Sequence of chain 1.A:
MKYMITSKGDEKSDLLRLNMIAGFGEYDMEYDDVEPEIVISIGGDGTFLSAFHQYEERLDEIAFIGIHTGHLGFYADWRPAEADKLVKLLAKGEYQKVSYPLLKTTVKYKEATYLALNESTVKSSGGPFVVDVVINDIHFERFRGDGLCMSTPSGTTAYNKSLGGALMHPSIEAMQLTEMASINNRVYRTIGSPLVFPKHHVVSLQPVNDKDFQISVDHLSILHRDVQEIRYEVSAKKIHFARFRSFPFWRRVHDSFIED

Binding-site contacts:
Ligand atom N6 contacts residue SER158 of chain 4.A at 3.1 Å (h-bond).
Ligand atom C4 contacts residue ASP45 of chain 4.A at 3.5 Å.
Ligand atom N1 contacts residue ALA162 of chain 4.A at 3.8 Å.
Ligand atom N51 contacts residue ZAS1 of chain 4.C at 3.4 Å (h-bond).
Ligand atom N52 contacts residue ZAS1 of chain 4.C at 3.3 Å (h-bond).
Ligand atom C8 contacts residue ASN122 of chain 4.A at 3.9 Å.
Ligand atom C5 contacts residue ASP45 of chain 4.A at 3.8 Å.
Ligand atom N53 contacts residue ILE187 of chain 1.A at 3.0 Å.
Ligand atom N1 contacts residue THR161 of chain 4.A at 2.8 Å (h-bond).
Ligand atom C5 contacts residue ALA162 of chain 4.A at 3.6 Å (hydrophobic).
Ligand atom N3 contacts residue PHE74 of chain 4.A at 3.9 Å.
Ligand atom C6 contacts residue THR161 of chain 4.A at 3.6 Å.
Ligand atom O2' contacts residue LEU72 of chain 4.A at 3.7 Å.
Ligand atom N7 contacts residue ALA162 of chain 4.A at 3.9 Å.
Ligand atom O3' contacts residue TYR192 of chain 1.A at 3.7 Å.
Ligand atom C1' contacts residue ASP45 of chain 4.A at 3.8 Å.
Ligand atom N6 contacts residue TYR75 of chain 4.A at 3.5 Å.
Ligand atom C8 contacts residue ASP45 of chain 4.A at 3.5 Å.
Ligand atom O2' contacts residue ASP45 of chain 4.A at 2.7 Å (salt-bridge).
Ligand atom C6 contacts residue ALA162 of chain 4.A at 3.7 Å (hydrophobic).
Ligand atom N1 contacts residue PHE74 of chain 4.A at 3.3 Å.
Ligand atom N9 contacts residue ASP45 of chain 4.A at 3.4 Å (salt-bridge).
Ligand atom C8 contacts residue ZAS1 of chain 4.C at 3.6 Å.
Ligand atom O3' contacts residue ASN189 of chain 1.A at 3.7 Å.
Ligand atom C6 contacts residue PHE74 of chain 4.A at 3.9 Å (hydrophobic).
Ligand atom N3 contacts residue LEU72 of chain 4.A at 3.7 Å.
Ligand atom C2' contacts residue ASP45 of chain 4.A at 3.6 Å.
Ligand atom O3' contacts residue LEU72 of chain 4.A at 3.5 Å.
Ligand atom N52 contacts residue ILE187 of chain 1.A at 3.3 Å.
Ligand atom C2 contacts residue PHE74 of chain 4.A at 3.6 Å (hydrophobic).
Ligand atom C1' contacts residue LEU72 of chain 4.A at 4.0 Å (hydrophobic).
Ligand atom N6 contacts residue ASN122 of chain 4.A at 3.2 Å (h-bond).
Ligand atom N3 contacts residue THR161 of chain 4.A at 3.9 Å.
Ligand atom N7 contacts residue ASP45 of chain 4.A at 3.8 Å.
Ligand atom C2' contacts residue ZAS1 of chain 4.C at 3.7 Å.
Ligand atom C2 contacts residue THR161 of chain 4.A at 3.3 Å.
Ligand atom N6 contacts residue PHE74 of chain 4.A at 3.8 Å.
Ligand atom N6 contacts residue THR161 of chain 4.A at 3.6 Å (h-bond).
Ligand atom N7 contacts residue ASN122 of chain 4.A at 3.1 Å (h-bond).
Ligand atom N53 contacts residue ZAS1 of chain 4.C at 3.0 Å.

The protein below binds the small molecule below.
Small molecule (SMILES): [N-]=[N+]=NC[C@H]1O[C@@H](n2cnc3c(N)ncnc32)[C@H](O)[C@@H]1O

Sequence of chain 4.A:
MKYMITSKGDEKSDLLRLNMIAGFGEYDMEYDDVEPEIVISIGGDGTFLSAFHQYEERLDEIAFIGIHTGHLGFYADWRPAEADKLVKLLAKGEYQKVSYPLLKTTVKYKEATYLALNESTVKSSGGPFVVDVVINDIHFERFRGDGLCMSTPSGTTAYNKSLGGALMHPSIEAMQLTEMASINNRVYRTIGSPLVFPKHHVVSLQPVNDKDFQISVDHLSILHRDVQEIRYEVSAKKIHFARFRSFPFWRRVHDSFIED